Sequence of chain 1.B:
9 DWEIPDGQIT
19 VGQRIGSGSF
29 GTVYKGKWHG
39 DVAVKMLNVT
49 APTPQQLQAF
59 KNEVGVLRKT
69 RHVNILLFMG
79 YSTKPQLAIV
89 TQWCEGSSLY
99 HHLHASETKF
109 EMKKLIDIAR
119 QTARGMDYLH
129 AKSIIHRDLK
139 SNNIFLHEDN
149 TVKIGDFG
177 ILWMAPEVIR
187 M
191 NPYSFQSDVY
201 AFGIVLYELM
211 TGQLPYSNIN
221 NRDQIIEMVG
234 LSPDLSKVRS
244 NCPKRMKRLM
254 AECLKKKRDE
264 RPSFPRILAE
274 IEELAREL

Binding-site contacts:
Ligand atom C29 contacts residue LYS43 of chain 1.B at 3.6 Å.
Ligand atom C29 contacts residue THR89 of chain 1.B at 3.5 Å.
Ligand atom C16 contacts residue ASP154 of chain 1.B at 3.7 Å.
Ligand atom N15 contacts residue GLU61 of chain 1.B at 2.8 Å (salt-bridge).
Ligand atom C12 contacts residue LYS43 of chain 1.B at 3.6 Å.
Ligand atom N01 contacts residue CYS92 of chain 1.B at 3.1 Å (h-bond).
Ligand atom F25 contacts residue ILE152 of chain 1.B at 3.6 Å.
Ligand atom S28 contacts residue LEU74 of chain 1.B at 3.6 Å.
Ligand atom N11 contacts residue ILE87 of chain 1.B at 3.6 Å.
Ligand atom C13 contacts residue ASP154 of chain 1.B at 3.7 Å.
Ligand atom N11 contacts residue LYS43 of chain 1.B at 3.7 Å.
Ligand atom S28 contacts residue ASP154 of chain 1.B at 3.7 Å.
Ligand atom C14 contacts residue GLU61 of chain 1.B at 3.6 Å.
Ligand atom O27 contacts residue ASP154 of chain 1.B at 2.3 Å (salt-bridge).
Ligand atom C16 contacts residue GLU61 of chain 1.B at 3.8 Å.
Ligand atom S28 contacts residue PHE155 of chain 1.B at 3.8 Å.
Ligand atom N08 contacts residue THR89 of chain 1.B at 3.0 Å (h-bond).
Ligand atom C04 contacts residue LEU74 of chain 1.B at 3.7 Å (hydrophobic).
Ligand atom F24 contacts residue HIS134 of chain 1.B at 3.1 Å.
Ligand atom C13 contacts residue GLU61 of chain 1.B at 3.6 Å.
Ligand atom N17 contacts residue ASP154 of chain 1.B at 3.5 Å.
Ligand atom C12 contacts residue GLU61 of chain 1.B at 3.2 Å.
Ligand atom C26 contacts residue LEU65 of chain 1.B at 3.6 Å (hydrophobic).
Ligand atom N03 contacts residue CYS92 of chain 1.B at 3.1 Å (h-bond).
Ligand atom O27 contacts residue GLY153 of chain 1.B at 3.2 Å.
Ligand atom C29 contacts residue VAL31 of chain 1.B at 3.6 Å (hydrophobic).
Ligand atom N05 contacts residue GLN90 of chain 1.B at 3.5 Å (h-bond).
Ligand atom N01 contacts residue TRP91 of chain 1.B at 3.7 Å.
Ligand atom C04 contacts residue GLN90 of chain 1.B at 3.1 Å.
Ligand atom F23 contacts residue VAL64 of chain 1.B at 3.6 Å.
Ligand atom N17 contacts residue GLU61 of chain 1.B at 3.7 Å.
Ligand atom C29 contacts residue ILE87 of chain 1.B at 3.6 Å (hydrophobic).
Ligand atom N11 contacts residue THR89 of chain 1.B at 3.7 Å.
Ligand atom C14 contacts residue ASP154 of chain 1.B at 3.4 Å.
Ligand atom N05 contacts residue THR89 of chain 1.B at 3.7 Å.
Ligand atom N15 contacts residue LEU65 of chain 1.B at 3.6 Å.
Ligand atom C09 contacts residue THR89 of chain 1.B at 3.7 Å.
Ligand atom C29 contacts residue ALA41 of chain 1.B at 3.5 Å (hydrophobic).
Ligand atom C04 contacts residue CYS92 of chain 1.B at 3.6 Å (hydrophobic).
Ligand atom F24 contacts residue LEU127 of chain 1.B at 3.6 Å.

The protein below binds the small molecule below.
Small molecule (SMILES): C[C@@H](NC(=O)c1ncnc(N)c1Cl)c1ncc(C(=O)Nc2cc(C(F)(F)F)c(Cl)cn2)s1